Sequence of chain 2.A:
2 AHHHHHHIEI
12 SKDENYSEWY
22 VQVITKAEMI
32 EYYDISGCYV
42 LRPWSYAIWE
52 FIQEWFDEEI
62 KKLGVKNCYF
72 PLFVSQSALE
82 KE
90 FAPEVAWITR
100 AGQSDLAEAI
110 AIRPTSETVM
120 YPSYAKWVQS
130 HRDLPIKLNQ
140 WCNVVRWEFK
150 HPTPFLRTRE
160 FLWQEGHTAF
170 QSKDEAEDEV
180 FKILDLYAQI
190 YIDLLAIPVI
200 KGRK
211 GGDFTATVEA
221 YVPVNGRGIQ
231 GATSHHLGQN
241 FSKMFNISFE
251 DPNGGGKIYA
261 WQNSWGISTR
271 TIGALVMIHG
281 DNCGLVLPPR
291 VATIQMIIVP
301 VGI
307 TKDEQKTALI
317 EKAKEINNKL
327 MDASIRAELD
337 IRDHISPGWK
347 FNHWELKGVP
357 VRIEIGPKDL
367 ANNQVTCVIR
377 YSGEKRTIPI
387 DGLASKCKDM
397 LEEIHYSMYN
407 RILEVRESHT

A small-molecule ligand and the protein it binds are described below.
Small molecule (SMILES): N[C@@H](CO)C(=O)O

Binding-site contacts:
Ligand atom O contacts residue ASP192 of chain 2.A at 4.4 Å.
Ligand atom OG contacts residue LEU193 of chain 2.A at 3.6 Å.
Ligand atom C contacts residue TRP56 of chain 2.A at 3.6 Å (hydrophobic).
Ligand atom CB contacts residue LEU193 of chain 2.A at 3.9 Å (hydrophobic).
Ligand atom CA contacts residue ARG290 of chain 2.A at 4.2 Å.
Ligand atom OXT contacts residue TRP56 of chain 2.A at 3.4 Å (h-bond).
Ligand atom CB contacts residue TRP56 of chain 2.A at 4.5 Å (hydrophobic).
Ligand atom CB contacts residue ASP192 of chain 2.A at 3.9 Å.
Ligand atom CB contacts residue ARG290 of chain 2.A at 3.8 Å.
Ligand atom OG contacts residue TRP56 of chain 2.A at 3.8 Å.
Ligand atom O contacts residue TRP56 of chain 2.A at 3.5 Å (h-bond).